The small molecule below binds the protein below.
Small molecule (SMILES): CCCCCCCCCCCCC(=O)O

Binding-site contacts:
Ligand atom O21 contacts residue CYS44 of chain 1.A at 4.0 Å.
Ligand atom O21 contacts residue TYR27 of chain 1.A at 3.6 Å.
Ligand atom O22 contacts residue CYS44 of chain 1.A at 3.0 Å (h-bond).
Ligand atom C30 contacts residue TRP30 of chain 1.A at 3.4 Å (hydrophobic).
Ligand atom C21 contacts residue CYS44 of chain 1.A at 3.9 Å (hydrophobic).
Ligand atom C29 contacts residue TRP30 of chain 1.A at 3.3 Å (hydrophobic).
Ligand atom C25 contacts residue TYR21 of chain 1.A at 3.6 Å (hydrophobic).
Ligand atom O22 contacts residue ASP48 of chain 1.A at 3.8 Å.
Ligand atom C32 contacts residue TRP30 of chain 1.A at 3.5 Å (hydrophobic).
Ligand atom C33 contacts residue TRP30 of chain 1.A at 3.1 Å (hydrophobic).
Ligand atom C23 contacts residue CYS44 of chain 1.A at 3.7 Å (hydrophobic).
Ligand atom O22 contacts residue HIS47 of chain 1.A at 2.6 Å (h-bond).
Ligand atom C26 contacts residue SER22 of chain 1.A at 4.1 Å.
Ligand atom O21 contacts residue TRP30 of chain 1.A at 3.0 Å.
Ligand atom C21 contacts residue HIS47 of chain 1.A at 3.1 Å.
Ligand atom C22 contacts residue TRP30 of chain 1.A at 3.9 Å (hydrophobic).
Ligand atom C31 contacts residue TRP30 of chain 1.A at 4.1 Å (hydrophobic).
Ligand atom C31 contacts residue SER22 of chain 1.A at 3.8 Å.
Ligand atom C32 contacts residue SER22 of chain 1.A at 3.6 Å.
Ligand atom C33 contacts residue GLY29 of chain 1.A at 3.4 Å.
Ligand atom C25 contacts residue GLY29 of chain 1.A at 3.8 Å.
Ligand atom C23 contacts residue PHE5 of chain 1.A at 4.2 Å (hydrophobic).
Ligand atom O21 contacts residue GLY29 of chain 1.A at 4.0 Å.
Ligand atom C32 contacts residue GLY29 of chain 1.A at 3.5 Å.
Ligand atom C33 contacts residue SER22 of chain 1.A at 3.1 Å.
Ligand atom O21 contacts residue HIS47 of chain 1.A at 4.2 Å.
Ligand atom C21 contacts residue TRP30 of chain 1.A at 3.7 Å (hydrophobic).
Ligand atom C22 contacts residue HIS47 of chain 1.A at 4.2 Å.
Ligand atom C27 contacts residue ALA17 of chain 1.A at 4.2 Å (hydrophobic).
Ligand atom C22 contacts residue GLY29 of chain 1.A at 4.0 Å.
Ligand atom C31 contacts residue VAL46 of chain 1.B at 3.2 Å (hydrophobic).
Ligand atom C24 contacts residue PHE5 of chain 1.A at 3.2 Å (hydrophobic).
Ligand atom C30 contacts residue PHE45 of chain 1.B at 4.0 Å (hydrophobic).
Ligand atom C26 contacts residue TYR21 of chain 1.A at 3.7 Å (hydrophobic).
Ligand atom C26 contacts residue GLY29 of chain 1.A at 3.7 Å.
Ligand atom C23 contacts residue GLY29 of chain 1.A at 3.7 Å.
Ligand atom O21 contacts residue ASP48 of chain 1.A at 2.6 Å (salt-bridge).
Ligand atom C33 contacts residue VAL46 of chain 1.B at 4.0 Å (hydrophobic).
Ligand atom C32 contacts residue VAL46 of chain 1.B at 3.8 Å (hydrophobic).
Ligand atom C21 contacts residue ASP48 of chain 1.A at 3.6 Å.

Sequence of chain 1.B:
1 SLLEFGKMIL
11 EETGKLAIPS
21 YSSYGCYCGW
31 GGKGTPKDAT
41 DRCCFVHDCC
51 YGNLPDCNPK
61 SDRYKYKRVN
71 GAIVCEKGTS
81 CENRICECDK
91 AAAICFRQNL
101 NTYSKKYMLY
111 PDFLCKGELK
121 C

Sequence of chain 1.A:
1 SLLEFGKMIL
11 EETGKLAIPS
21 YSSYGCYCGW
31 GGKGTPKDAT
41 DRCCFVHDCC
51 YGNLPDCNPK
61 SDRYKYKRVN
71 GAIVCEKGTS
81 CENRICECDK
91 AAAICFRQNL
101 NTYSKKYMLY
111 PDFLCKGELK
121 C